The protein below binds the small molecule below.
Small molecule (SMILES): CC(=O)N[C@H]1[C@H](O[C@H]2[C@H](O)[C@@H](NC(C)=O)CO[C@@H]2CO)O[C@H](CO)[C@@H](O)[C@@H]1O

Binding-site contacts:
Ligand atom C7 contacts residue ASN118 of chain 1.C at 3.2 Å.
Ligand atom C1 contacts residue ASN118 of chain 1.C at 1.4 Å.
Ligand atom C1 contacts residue TYR135 of chain 1.C at 4.0 Å (hydrophobic).
Ligand atom C4 contacts residue ASN118 of chain 1.C at 4.3 Å.
Ligand atom N2 contacts residue VAL104 of chain 1.C at 4.2 Å.
Ligand atom C7 contacts residue VAL104 of chain 1.C at 4.4 Å (hydrophobic).
Ligand atom N2 contacts residue ASN118 of chain 1.C at 2.9 Å (h-bond).
Ligand atom C8 contacts residue LEU137 of chain 1.C at 4.4 Å (hydrophobic).
Ligand atom C8 contacts residue ASN118 of chain 1.C at 4.3 Å.
Ligand atom C8 contacts residue ASN106 of chain 1.C at 3.8 Å.
Ligand atom O7 contacts residue GLY289 of chain 1.C at 4.3 Å.
Ligand atom O5 contacts residue ASN118 of chain 1.C at 2.5 Å (h-bond).
Ligand atom O7 contacts residue LEU137 of chain 1.C at 4.0 Å.
Ligand atom C5 contacts residue TYR135 of chain 1.C at 4.2 Å (hydrophobic).
Ligand atom O5 contacts residue TYR135 of chain 1.C at 4.3 Å.
Ligand atom C5 contacts residue ASN118 of chain 1.C at 3.6 Å.
Ligand atom C2 contacts residue ASN118 of chain 1.C at 2.6 Å.
Ligand atom O7 contacts residue TYR135 of chain 1.C at 3.7 Å.
Ligand atom O7 contacts residue ASN118 of chain 1.C at 3.3 Å (h-bond).
Ligand atom C3 contacts residue ASN118 of chain 1.C at 3.8 Å.
Ligand atom C8 contacts residue VAL104 of chain 1.C at 3.6 Å (hydrophobic).
Ligand atom C7 contacts residue LEU137 of chain 1.C at 4.4 Å (hydrophobic).
Ligand atom C6 contacts residue ASN118 of chain 1.C at 4.2 Å.

Sequence of chain 1.C:
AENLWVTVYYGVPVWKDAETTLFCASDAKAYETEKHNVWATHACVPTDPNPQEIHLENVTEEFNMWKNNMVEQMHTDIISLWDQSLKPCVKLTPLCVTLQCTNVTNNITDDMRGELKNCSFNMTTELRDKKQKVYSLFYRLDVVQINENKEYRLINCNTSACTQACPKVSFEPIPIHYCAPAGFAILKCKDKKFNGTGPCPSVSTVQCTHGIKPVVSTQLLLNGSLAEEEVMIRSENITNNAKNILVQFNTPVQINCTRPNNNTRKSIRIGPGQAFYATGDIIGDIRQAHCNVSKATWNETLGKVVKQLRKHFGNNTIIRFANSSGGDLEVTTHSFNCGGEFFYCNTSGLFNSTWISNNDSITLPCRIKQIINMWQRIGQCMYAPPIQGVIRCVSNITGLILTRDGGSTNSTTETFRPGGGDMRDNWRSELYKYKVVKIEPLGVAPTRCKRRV